The small molecule below binds the protein below.
Small molecule (SMILES): O=C1N[C@@H](Cc2ccc(O)c(O)c2)C(=O)N[C@H]1Cc1ccc(O)cc1

Binding-site contacts:
Ligand atom CD4 contacts residue PHE167 of chain 2.A at 3.5 Å (hydrophobic).
Ligand atom OH4 contacts residue PHE167 of chain 2.A at 3.8 Å.
Ligand atom OA contacts residue VAL82 of chain 2.A at 3.5 Å.
Ligand atom CE3 contacts residue THR228 of chain 2.A at 4.0 Å.
Ligand atom OA contacts residue GOL1 of chain 2.H at 4.0 Å.
Ligand atom CAA contacts residue VAL81 of chain 2.A at 3.4 Å (hydrophobic).
Ligand atom OHA contacts residue ARG385 of chain 2.A at 3.5 Å (salt-bridge).
Ligand atom CBA contacts residue MET61 of chain 2.A at 4.0 Å (hydrophobic).
Ligand atom OHB contacts residue PHE167 of chain 2.A at 3.8 Å.
Ligand atom OH4 contacts residue VAL77 of chain 2.A at 3.7 Å.
Ligand atom CD2 contacts residue GOL1 of chain 2.H at 3.8 Å.
Ligand atom OB contacts residue ASN84 of chain 2.A at 3.0 Å (h-bond).
Ligand atom CA contacts residue VAL81 of chain 2.A at 3.4 Å (hydrophobic).
Ligand atom CD1 contacts residue HEM1 of chain 2.B at 3.8 Å.
Ligand atom CB contacts residue ASN84 of chain 2.A at 3.6 Å.
Ligand atom CD3 contacts residue PHE167 of chain 2.A at 3.8 Å (hydrophobic).
Ligand atom OH4 contacts residue THR76 of chain 2.A at 3.2 Å (h-bond).
Ligand atom CE1 contacts residue HEM1 of chain 2.B at 4.1 Å.
Ligand atom OA contacts residue VAL81 of chain 2.A at 3.7 Å.
Ligand atom OHB contacts residue ALA166 of chain 2.A at 3.4 Å.
Ligand atom OB contacts residue HEM1 of chain 2.B at 3.5 Å.
Ligand atom CE3 contacts residue PHE167 of chain 2.A at 3.7 Å (hydrophobic).
Ligand atom OHB contacts residue VAL77 of chain 2.A at 3.9 Å.
Ligand atom CAA contacts residue VAL82 of chain 2.A at 3.7 Å (hydrophobic).
Ligand atom CE4 contacts residue PHE167 of chain 2.A at 3.4 Å (hydrophobic).
Ligand atom OH4 contacts residue ALA166 of chain 2.A at 3.1 Å (h-bond).
Ligand atom OHA contacts residue PHE167 of chain 2.A at 4.1 Å.
Ligand atom CBA contacts residue VAL82 of chain 2.A at 4.2 Å (hydrophobic).
Ligand atom CGB contacts residue PHE167 of chain 2.A at 3.8 Å (hydrophobic).
Ligand atom CE4 contacts residue VAL77 of chain 2.A at 3.6 Å (hydrophobic).
Ligand atom CZB contacts residue PHE167 of chain 2.A at 3.5 Å (hydrophobic).
Ligand atom OA contacts residue VAL77 of chain 2.A at 3.9 Å.
Ligand atom NB contacts residue VAL81 of chain 2.A at 3.8 Å.
Ligand atom NA contacts residue ASN84 of chain 2.A at 3.6 Å.
Ligand atom NA contacts residue VAL81 of chain 2.A at 3.7 Å.
Ligand atom CB contacts residue VAL81 of chain 2.A at 4.1 Å (hydrophobic).
Ligand atom CD3 contacts residue THR228 of chain 2.A at 3.6 Å.
Ligand atom CD4 contacts residue VAL77 of chain 2.A at 4.2 Å (hydrophobic).
Ligand atom CZB contacts residue VAL77 of chain 2.A at 3.7 Å (hydrophobic).
Ligand atom CA contacts residue VAL82 of chain 2.A at 3.9 Å (hydrophobic).

Sequence of chain 2.A:
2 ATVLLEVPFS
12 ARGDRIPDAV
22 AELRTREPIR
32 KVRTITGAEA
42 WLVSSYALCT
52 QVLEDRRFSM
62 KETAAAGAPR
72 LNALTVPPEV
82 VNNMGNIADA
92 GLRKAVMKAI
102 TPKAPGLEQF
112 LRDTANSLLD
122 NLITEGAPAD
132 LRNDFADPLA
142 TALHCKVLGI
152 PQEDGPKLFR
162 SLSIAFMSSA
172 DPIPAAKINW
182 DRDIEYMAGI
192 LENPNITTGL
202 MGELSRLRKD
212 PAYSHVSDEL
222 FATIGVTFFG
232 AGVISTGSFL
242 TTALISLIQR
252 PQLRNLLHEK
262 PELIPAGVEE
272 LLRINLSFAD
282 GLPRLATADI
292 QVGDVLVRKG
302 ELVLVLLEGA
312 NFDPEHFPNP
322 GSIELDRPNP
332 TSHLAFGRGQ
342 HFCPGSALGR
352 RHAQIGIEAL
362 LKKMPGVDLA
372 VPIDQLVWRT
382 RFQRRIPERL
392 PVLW